Sequence of chain 1.C:
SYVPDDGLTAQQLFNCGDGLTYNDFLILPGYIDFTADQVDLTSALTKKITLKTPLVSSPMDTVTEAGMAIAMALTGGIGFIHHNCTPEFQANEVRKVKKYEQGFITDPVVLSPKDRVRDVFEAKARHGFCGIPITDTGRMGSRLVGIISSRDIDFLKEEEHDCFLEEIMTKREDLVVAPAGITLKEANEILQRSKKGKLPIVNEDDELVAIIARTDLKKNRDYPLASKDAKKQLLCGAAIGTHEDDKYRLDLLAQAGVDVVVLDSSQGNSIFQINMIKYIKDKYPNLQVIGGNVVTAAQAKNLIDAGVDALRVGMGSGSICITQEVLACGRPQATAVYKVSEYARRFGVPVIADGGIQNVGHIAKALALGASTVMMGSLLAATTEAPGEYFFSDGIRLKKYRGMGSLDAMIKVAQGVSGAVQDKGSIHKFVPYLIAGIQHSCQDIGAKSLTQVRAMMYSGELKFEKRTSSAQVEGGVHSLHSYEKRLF

This small molecule binds to this protein.
Small molecule (SMILES): O=c1[nH]cnc2c1ncn2[C@@H]1O[C@H](COP(=O)(O)O)[C@@H](O)[C@H]1O

Binding-site contacts:
Ligand atom N1 contacts residue GLN446 of chain 1.C at 2.7 Å (h-bond).
Ligand atom C2' contacts residue ASP369 of chain 1.C at 3.5 Å.
Ligand atom N7 contacts residue MET75 of chain 1.C at 3.8 Å.
Ligand atom C4 contacts residue ILE335 of chain 1.C at 3.8 Å (hydrophobic).
Ligand atom N1 contacts residue GLY447 of chain 1.C at 3.7 Å.
Ligand atom O3' contacts residue ARG327 of chain 1.C at 3.4 Å (salt-bridge).
Ligand atom O6 contacts residue MET419 of chain 1.C at 3.0 Å (h-bond).
Ligand atom P contacts residue SER393 of chain 1.C at 3.7 Å.
Ligand atom O6 contacts residue GLY418 of chain 1.C at 3.5 Å.
Ligand atom C6 contacts residue MET419 of chain 1.C at 3.8 Å (hydrophobic).
Ligand atom O3P contacts residue GLY333 of chain 1.C at 3.3 Å.
Ligand atom C3' contacts residue ASP369 of chain 1.C at 3.5 Å.
Ligand atom O3P contacts residue GLY371 of chain 1.C at 3.6 Å.
Ligand atom O1P contacts residue TYR416 of chain 1.C at 2.6 Å (h-bond).
Ligand atom N3 contacts residue CYS336 of chain 1.C at 3.7 Å.
Ligand atom N7 contacts residue ILE335 of chain 1.C at 3.4 Å.
Ligand atom C8 contacts residue ILE335 of chain 1.C at 3.6 Å (hydrophobic).
Ligand atom O6 contacts residue GLY447 of chain 1.C at 3.8 Å.
Ligand atom C2 contacts residue GLN446 of chain 1.C at 3.3 Å.
Ligand atom O5' contacts residue GLY370 of chain 1.C at 3.3 Å.
Ligand atom O2' contacts residue ASP369 of chain 1.C at 2.4 Å (salt-bridge).
Ligand atom C6 contacts residue GLN446 of chain 1.C at 3.8 Å.
Ligand atom C6 contacts residue GLY420 of chain 1.C at 3.6 Å.
Ligand atom O1P contacts residue GLY392 of chain 1.C at 3.5 Å.
Ligand atom C8 contacts residue MET75 of chain 1.C at 3.5 Å (hydrophobic).
Ligand atom O3' contacts residue ASP369 of chain 1.C at 2.7 Å (salt-bridge).
Ligand atom C5 contacts residue ILE335 of chain 1.C at 3.5 Å (hydrophobic).
Ligand atom O3P contacts residue SER334 of chain 1.C at 2.6 Å (h-bond).
Ligand atom O3' contacts residue SER73 of chain 1.C at 3.3 Å.
Ligand atom P contacts residue SER334 of chain 1.C at 3.8 Å.
Ligand atom O3P contacts residue GLY370 of chain 1.C at 3.6 Å.
Ligand atom O6 contacts residue GLY420 of chain 1.C at 2.5 Å (h-bond).
Ligand atom C2 contacts residue CYS336 of chain 1.C at 3.5 Å (hydrophobic).
Ligand atom O2P contacts residue GLY392 of chain 1.C at 3.0 Å (h-bond).
Ligand atom N7 contacts residue MET419 of chain 1.C at 3.4 Å (h-bond).
Ligand atom O1P contacts residue SER334 of chain 1.C at 3.0 Å (h-bond).
Ligand atom O1P contacts residue SER393 of chain 1.C at 3.1 Å (h-bond).
Ligand atom O2P contacts residue SER393 of chain 1.C at 3.0 Å (h-bond).
Ligand atom N7 contacts residue GLY418 of chain 1.C at 3.8 Å.
Ligand atom C2 contacts residue THR338 of chain 1.C at 3.7 Å.